Sequence of chain 1.A:
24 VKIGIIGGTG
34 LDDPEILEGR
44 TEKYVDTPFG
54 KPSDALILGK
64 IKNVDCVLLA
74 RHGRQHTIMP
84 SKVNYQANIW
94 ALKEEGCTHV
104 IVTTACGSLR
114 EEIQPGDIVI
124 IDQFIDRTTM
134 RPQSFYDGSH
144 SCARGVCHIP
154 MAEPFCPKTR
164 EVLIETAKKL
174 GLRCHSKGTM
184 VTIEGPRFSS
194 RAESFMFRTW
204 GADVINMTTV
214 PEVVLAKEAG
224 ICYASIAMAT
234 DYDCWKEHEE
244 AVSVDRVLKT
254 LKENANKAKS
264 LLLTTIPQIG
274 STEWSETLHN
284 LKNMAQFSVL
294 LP

Binding-site contacts:
Ligand atom C8 contacts residue THR233 of chain 1.A at 3.1 Å.
Ligand atom O3' contacts residue SO41 of chain 1.B at 2.5 Å (h-bond).
Ligand atom O2' contacts residue MET210 of chain 1.A at 3.8 Å.
Ligand atom O3' contacts residue ALA108 of chain 1.A at 3.3 Å (h-bond).
Ligand atom N6 contacts residue ASP234 of chain 1.A at 3.0 Å (salt-bridge).
Ligand atom N7 contacts residue GLY110 of chain 1.A at 3.3 Å (h-bond).
Ligand atom C3' contacts residue SO41 of chain 1.B at 3.5 Å.
Ligand atom C8 contacts residue VAL250 of chain 1.A at 3.6 Å (hydrophobic).
Ligand atom O4' contacts residue VAL250 of chain 1.A at 3.6 Å.
Ligand atom O2' contacts residue ALA108 of chain 1.A at 2.6 Å (h-bond).
Ligand atom N6 contacts residue GLY110 of chain 1.A at 3.6 Å.
Ligand atom C6 contacts residue ASP234 of chain 1.A at 3.9 Å.
Ligand atom N7 contacts residue THR233 of chain 1.A at 3.5 Å (h-bond).
Ligand atom C2' contacts residue ALA108 of chain 1.A at 3.5 Å (hydrophobic).
Ligand atom O3' contacts residue THR32 of chain 1.A at 3.6 Å (h-bond).
Ligand atom N1 contacts residue PHE191 of chain 1.A at 3.6 Å.
Ligand atom C5' contacts residue HIS151 of chain 2.A at 3.5 Å.
Ligand atom C2 contacts residue PHE191 of chain 1.A at 3.6 Å (hydrophobic).
Ligand atom O2' contacts residue ASN209 of chain 1.A at 3.5 Å.
Ligand atom N2 contacts residue ILE186 of chain 1.A at 3.3 Å.
Ligand atom N6 contacts residue VAL245 of chain 1.A at 3.9 Å.
Ligand atom C8 contacts residue ASP234 of chain 1.A at 3.2 Å.
Ligand atom N6 contacts residue ASP236 of chain 1.A at 3.0 Å (salt-bridge).
Ligand atom N2 contacts residue MET210 of chain 1.A at 3.5 Å.
Ligand atom C6 contacts residue GLY110 of chain 1.A at 3.8 Å.
Ligand atom N1 contacts residue ILE208 of chain 1.A at 3.6 Å.
Ligand atom C4 contacts residue GLY110 of chain 1.A at 3.8 Å.
Ligand atom C5 contacts residue GLY110 of chain 1.A at 3.4 Å.
Ligand atom C1' contacts residue ALA108 of chain 1.A at 3.5 Å (hydrophobic).
Ligand atom C8 contacts residue GLY110 of chain 1.A at 3.7 Å.
Ligand atom N9 contacts residue CYS109 of chain 1.A at 3.8 Å.
Ligand atom N7 contacts residue ASP234 of chain 1.A at 2.5 Å (salt-bridge).
Ligand atom N3 contacts residue PHE191 of chain 1.A at 3.7 Å.
Ligand atom C8 contacts residue CYS109 of chain 1.A at 3.5 Å (hydrophobic).
Ligand atom N2 contacts residue ILE208 of chain 1.A at 3.7 Å.
Ligand atom S5' contacts residue HIS151 of chain 2.A at 3.6 Å.
Ligand atom C4 contacts residue PHE191 of chain 1.A at 3.7 Å (hydrophobic).
Ligand atom C5 contacts residue ASP234 of chain 1.A at 3.7 Å.
Ligand atom N3 contacts residue ILE208 of chain 1.A at 3.9 Å.
Ligand atom N7 contacts residue CYS109 of chain 1.A at 3.6 Å.

A protein and the small-molecule ligand that binds it are described below.
Small molecule (SMILES): CSC[C@H]1O[C@@H](n2cnc3c(N)nc(N)nc32)[C@H](O)[C@@H]1O

Sequence of chain 2.A:
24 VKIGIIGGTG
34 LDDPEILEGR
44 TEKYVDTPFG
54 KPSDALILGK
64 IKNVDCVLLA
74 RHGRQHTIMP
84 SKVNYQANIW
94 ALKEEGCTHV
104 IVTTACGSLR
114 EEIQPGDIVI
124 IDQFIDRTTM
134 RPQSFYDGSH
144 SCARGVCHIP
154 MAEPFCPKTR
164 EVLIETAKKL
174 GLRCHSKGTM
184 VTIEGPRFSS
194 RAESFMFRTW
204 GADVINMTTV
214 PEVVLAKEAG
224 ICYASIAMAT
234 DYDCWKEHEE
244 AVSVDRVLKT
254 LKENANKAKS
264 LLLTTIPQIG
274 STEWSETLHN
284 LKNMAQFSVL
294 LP